Sequence of chain 1.A:
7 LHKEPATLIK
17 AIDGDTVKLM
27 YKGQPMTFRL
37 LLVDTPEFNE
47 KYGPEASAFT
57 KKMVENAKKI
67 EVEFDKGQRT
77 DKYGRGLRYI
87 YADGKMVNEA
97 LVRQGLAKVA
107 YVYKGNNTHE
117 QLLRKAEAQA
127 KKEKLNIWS

This protein binds this small molecule.
Small molecule (SMILES): Cc1cn([C@H]2C[C@H](OP(=O)(O)O)[C@@H](COP(=O)(O)O)O2)c(=O)[nH]c1=O

Binding-site contacts:
Ligand atom O5' contacts residue ARG35 of chain 1.A at 3.7 Å.
Ligand atom C3' contacts residue LYS78 of chain 1.A at 4.0 Å.
Ligand atom P1 contacts residue TYR79 of chain 1.A at 3.5 Å.
Ligand atom C4 contacts residue LEU83 of chain 1.A at 3.6 Å (hydrophobic).
Ligand atom O6P contacts residue ASP40 of chain 1.A at 3.2 Å (salt-bridge).
Ligand atom C5M contacts residue TYR107 of chain 1.A at 3.7 Å (hydrophobic).
Ligand atom O4' contacts residue ARG81 of chain 1.A at 3.3 Å (salt-bridge).
Ligand atom O1P contacts residue TYR79 of chain 1.A at 2.5 Å (h-bond).
Ligand atom C2' contacts residue TYR109 of chain 1.A at 3.8 Å (hydrophobic).
Ligand atom O4' contacts residue TYR79 of chain 1.A at 4.1 Å.
Ligand atom O6P contacts residue ARG35 of chain 1.A at 2.9 Å (salt-bridge).
Ligand atom O1P contacts residue LYS78 of chain 1.A at 4.0 Å.
Ligand atom O5' contacts residue ARG81 of chain 1.A at 3.6 Å.
Ligand atom C2 contacts residue TYR109 of chain 1.A at 4.0 Å (hydrophobic).
Ligand atom C5 contacts residue TYR107 of chain 1.A at 3.9 Å (hydrophobic).
Ligand atom O4 contacts residue LEU37 of chain 1.A at 3.9 Å.
Ligand atom C4 contacts residue TYR109 of chain 1.A at 3.8 Å (hydrophobic).
Ligand atom O2 contacts residue ASP77 of chain 1.A at 3.9 Å.
Ligand atom O6P contacts residue CA1 of chain 1.B at 3.0 Å.
Ligand atom C5 contacts residue LEU83 of chain 1.A at 3.9 Å (hydrophobic).
Ligand atom P2 contacts residue ARG35 of chain 1.A at 3.6 Å.
Ligand atom O5P contacts residue ARG35 of chain 1.A at 2.9 Å (salt-bridge).
Ligand atom O5P contacts residue ARG81 of chain 1.A at 2.5 Å (salt-bridge).
Ligand atom C4' contacts residue TYR79 of chain 1.A at 3.7 Å (hydrophobic).
Ligand atom O6P contacts residue TYR107 of chain 1.A at 4.0 Å.
Ligand atom C3' contacts residue TYR79 of chain 1.A at 3.9 Å (hydrophobic).
Ligand atom N3 contacts residue TYR109 of chain 1.A at 3.6 Å.
Ligand atom C4' contacts residue ARG81 of chain 1.A at 4.0 Å.
Ligand atom C5M contacts residue ARG35 of chain 1.A at 3.8 Å.
Ligand atom O2P contacts residue TYR79 of chain 1.A at 3.5 Å (h-bond).
Ligand atom P2 contacts residue ARG81 of chain 1.A at 3.8 Å.
Ligand atom O4 contacts residue LEU83 of chain 1.A at 3.6 Å.
Ligand atom P2 contacts residue CA1 of chain 1.B at 4.0 Å.
Ligand atom C5' contacts residue TYR107 of chain 1.A at 3.8 Å (hydrophobic).
Ligand atom O2P contacts residue LYS78 of chain 1.A at 2.4 Å (salt-bridge).
Ligand atom O2 contacts residue GLN74 of chain 1.A at 4.0 Å.
Ligand atom P1 contacts residue LYS78 of chain 1.A at 3.8 Å.
Ligand atom O4 contacts residue TYR109 of chain 1.A at 3.9 Å.
Ligand atom N3 contacts residue LEU83 of chain 1.A at 3.8 Å.
Ligand atom C5M contacts residue LEU36 of chain 1.A at 3.8 Å (hydrophobic).